The small molecule below binds the protein below.
Small molecule (SMILES): CC(=O)N[C@H]1[C@H](O[C@H]2[C@H](O)[C@@H](NC(C)=O)CO[C@@H]2CO)O[C@H](CO)[C@@H](O)[C@@H]1O

Binding-site contacts:
Ligand atom O5 contacts residue MET151 of chain 40.E at 4.2 Å.
Ligand atom C8 contacts residue THR156 of chain 40.E at 3.7 Å.
Ligand atom C8 contacts residue ASN154 of chain 40.E at 4.5 Å.
Ligand atom O6 contacts residue MET151 of chain 40.E at 3.5 Å.
Ligand atom C2 contacts residue THR156 of chain 40.E at 3.9 Å.
Ligand atom N2 contacts residue THR156 of chain 40.E at 3.2 Å.
Ligand atom N2 contacts residue ASN154 of chain 40.E at 4.0 Å.
Ligand atom C7 contacts residue ASN154 of chain 40.E at 3.7 Å.
Ligand atom C3 contacts residue THR156 of chain 40.E at 4.4 Å.
Ligand atom C1 contacts residue ASN154 of chain 40.E at 3.1 Å.
Ligand atom C2 contacts residue ASN154 of chain 40.E at 4.1 Å.
Ligand atom O7 contacts residue ASN154 of chain 40.E at 3.2 Å (h-bond).
Ligand atom C7 contacts residue THR156 of chain 40.E at 3.6 Å.
Ligand atom O5 contacts residue ASN154 of chain 40.E at 3.8 Å.
Ligand atom O7 contacts residue THR156 of chain 40.E at 4.5 Å.
Ligand atom C1 contacts residue THR156 of chain 40.E at 3.6 Å.

Sequence of chain 40.E:
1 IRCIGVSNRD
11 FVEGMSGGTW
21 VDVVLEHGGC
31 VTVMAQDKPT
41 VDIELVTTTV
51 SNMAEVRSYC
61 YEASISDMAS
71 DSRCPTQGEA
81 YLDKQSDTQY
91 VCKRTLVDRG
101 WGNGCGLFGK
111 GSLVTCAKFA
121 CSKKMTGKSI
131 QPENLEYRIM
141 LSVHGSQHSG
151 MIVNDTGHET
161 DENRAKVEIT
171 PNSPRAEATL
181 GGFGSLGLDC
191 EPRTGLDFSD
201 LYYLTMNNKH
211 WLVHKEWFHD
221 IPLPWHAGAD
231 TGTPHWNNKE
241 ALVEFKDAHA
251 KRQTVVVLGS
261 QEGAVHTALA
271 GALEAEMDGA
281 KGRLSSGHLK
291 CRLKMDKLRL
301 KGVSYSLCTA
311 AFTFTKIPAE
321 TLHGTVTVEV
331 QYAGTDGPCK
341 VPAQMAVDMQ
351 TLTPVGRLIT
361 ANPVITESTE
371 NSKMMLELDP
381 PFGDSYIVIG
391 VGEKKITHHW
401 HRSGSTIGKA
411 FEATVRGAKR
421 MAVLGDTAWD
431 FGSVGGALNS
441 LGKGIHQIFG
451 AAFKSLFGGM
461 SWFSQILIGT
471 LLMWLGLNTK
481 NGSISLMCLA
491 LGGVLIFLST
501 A